Binding-site contacts:
Ligand atom N2 contacts residue THR481 of chain 1.A at 4.4 Å.
Ligand atom N2 contacts residue ASN479 of chain 1.A at 2.8 Å (h-bond).
Ligand atom C1 contacts residue THR481 of chain 1.A at 4.5 Å.
Ligand atom C1 contacts residue ASN479 of chain 1.A at 1.4 Å.
Ligand atom C8 contacts residue ALA475 of chain 1.A at 4.2 Å (hydrophobic).
Ligand atom C2 contacts residue ASN479 of chain 1.A at 2.4 Å.
Ligand atom C5 contacts residue ASN479 of chain 1.A at 3.8 Å.
Ligand atom C8 contacts residue SER476 of chain 1.A at 4.5 Å.
Ligand atom C7 contacts residue ASN479 of chain 1.A at 3.5 Å.
Ligand atom O5 contacts residue ASN479 of chain 1.A at 2.5 Å (h-bond).
Ligand atom C7 contacts residue ALA475 of chain 1.A at 4.4 Å (hydrophobic).
Ligand atom O7 contacts residue ALA475 of chain 1.A at 4.2 Å.
Ligand atom C4 contacts residue ASN479 of chain 1.A at 4.2 Å.
Ligand atom C3 contacts residue ASN479 of chain 1.A at 3.7 Å.
Ligand atom C8 contacts residue ASP472 of chain 1.A at 4.0 Å.
Ligand atom O7 contacts residue ASN479 of chain 1.A at 3.8 Å.
Ligand atom C2 contacts residue THR481 of chain 1.A at 4.3 Å.

This protein binds this small molecule.
Small molecule (SMILES): CC(=O)N[C@@H]1[C@@H](O)[C@H](O)[C@@H](CO)O[C@H]1O

Sequence of chain 1.A:
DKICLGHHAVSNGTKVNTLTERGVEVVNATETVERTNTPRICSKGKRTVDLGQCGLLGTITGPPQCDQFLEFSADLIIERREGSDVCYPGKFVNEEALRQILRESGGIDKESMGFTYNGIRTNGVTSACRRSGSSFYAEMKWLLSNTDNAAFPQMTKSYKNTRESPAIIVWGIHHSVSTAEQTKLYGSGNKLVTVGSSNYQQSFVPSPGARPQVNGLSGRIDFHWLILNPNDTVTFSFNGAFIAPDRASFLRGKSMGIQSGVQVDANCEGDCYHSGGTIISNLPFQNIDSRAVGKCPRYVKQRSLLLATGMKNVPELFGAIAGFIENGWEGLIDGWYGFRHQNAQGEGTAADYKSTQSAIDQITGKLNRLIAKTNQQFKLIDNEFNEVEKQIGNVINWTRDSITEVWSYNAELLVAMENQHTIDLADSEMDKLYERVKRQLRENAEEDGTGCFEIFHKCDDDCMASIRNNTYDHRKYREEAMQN